Binding-site contacts:
Ligand atom C2 contacts residue ASN259 of chain 1.B at 3.0 Å.
Ligand atom C6 contacts residue TYR145 of chain 1.B at 3.5 Å (hydrophobic).
Ligand atom O5 contacts residue GLU217 of chain 1.B at 3.2 Å (salt-bridge).
Ligand atom O6 contacts residue ASP262 of chain 1.B at 2.8 Å.
Ligand atom C6 contacts residue ARG251 of chain 1.B at 3.2 Å.
Ligand atom O4 contacts residue TRP366 of chain 1.B at 3.5 Å.
Ligand atom O1 contacts residue ARG392 of chain 1.B at 2.8 Å (salt-bridge).
Ligand atom C3 contacts residue GLU217 of chain 1.B at 3.5 Å.
Ligand atom O2 contacts residue ASN259 of chain 1.B at 2.4 Å (h-bond).
Ligand atom C6 contacts residue ASP262 of chain 1.B at 3.2 Å.
Ligand atom O5 contacts residue ARG392 of chain 1.B at 3.2 Å (salt-bridge).
Ligand atom O1 contacts residue ASP338 of chain 1.B at 2.8 Å (salt-bridge).
Ligand atom O2 contacts residue HIS228 of chain 1.B at 3.6 Å (h-bond).
Ligand atom C6 contacts residue GLN175 of chain 1.B at 3.5 Å.
Ligand atom C4 contacts residue GLN175 of chain 1.B at 3.0 Å.
Ligand atom O2 contacts residue TRP366 of chain 1.B at 3.5 Å (h-bond).
Ligand atom O3 contacts residue HIS228 of chain 1.B at 2.9 Å (h-bond).
Ligand atom O4 contacts residue ASP173 of chain 1.B at 3.5 Å (salt-bridge).
Ligand atom C1 contacts residue GLN175 of chain 1.B at 3.2 Å.
Ligand atom C5 contacts residue ARG251 of chain 1.B at 3.5 Å.
Ligand atom C1 contacts residue ARG392 of chain 1.B at 3.5 Å.
Ligand atom O2 contacts residue GLN175 of chain 1.B at 2.5 Å (h-bond).
Ligand atom C3 contacts residue TRP366 of chain 1.B at 3.4 Å (hydrophobic).
Ligand atom O6 contacts residue ARG267 of chain 1.B at 3.2 Å (salt-bridge).
Ligand atom O5 contacts residue ARG267 of chain 1.B at 3.4 Å (salt-bridge).
Ligand atom O4 contacts residue TRP375 of chain 1.B at 3.5 Å.
Ligand atom O5 contacts residue ARG251 of chain 1.B at 2.8 Å (salt-bridge).
Ligand atom O3 contacts residue ARG251 of chain 1.B at 3.1 Å (salt-bridge).
Ligand atom O6 contacts residue ARG251 of chain 1.B at 2.5 Å (salt-bridge).
Ligand atom C1 contacts residue ASP338 of chain 1.B at 3.3 Å.
Ligand atom O4 contacts residue ASN259 of chain 1.B at 3.5 Å (h-bond).
Ligand atom O6 contacts residue TYR247 of chain 1.B at 3.1 Å (h-bond).
Ligand atom C2 contacts residue GLN175 of chain 1.B at 3.3 Å.
Ligand atom O6 contacts residue THR246 of chain 1.B at 3.6 Å.
Ligand atom O3 contacts residue GLU217 of chain 1.B at 3.4 Å (salt-bridge).
Ligand atom O6 contacts residue GLN175 of chain 1.B at 2.5 Å (h-bond).
Ligand atom C6 contacts residue ASP214 of chain 1.B at 3.4 Å.
Ligand atom O6 contacts residue GLU217 of chain 1.B at 3.3 Å (salt-bridge).
Ligand atom C6 contacts residue GLU212 of chain 1.B at 3.6 Å.
Ligand atom C6 contacts residue ARG267 of chain 1.B at 3.1 Å.

Sequence of chain 1.B:
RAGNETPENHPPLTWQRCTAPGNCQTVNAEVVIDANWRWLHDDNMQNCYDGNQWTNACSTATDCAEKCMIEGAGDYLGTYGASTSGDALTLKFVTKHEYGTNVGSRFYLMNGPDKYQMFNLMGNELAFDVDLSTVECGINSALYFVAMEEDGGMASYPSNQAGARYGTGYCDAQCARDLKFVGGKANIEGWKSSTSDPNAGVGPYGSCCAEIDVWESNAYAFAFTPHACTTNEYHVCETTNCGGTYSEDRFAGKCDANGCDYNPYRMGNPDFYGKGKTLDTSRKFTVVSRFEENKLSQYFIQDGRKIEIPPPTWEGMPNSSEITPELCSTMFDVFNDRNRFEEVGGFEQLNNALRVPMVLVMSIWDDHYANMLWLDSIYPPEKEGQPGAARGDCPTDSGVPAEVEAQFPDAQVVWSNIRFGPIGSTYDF

A small-molecule ligand and the protein it binds are described below.
Small molecule (SMILES): OC[C@H]1O[C@@H](O[C@H]2[C@H](O)[C@@H](O)[C@H](O[C@H]3[C@H](O)[C@@H](O)[C@H](O[C@H]4[C@H](O)[C@@H](O)[C@H](O)O[C@@H]4CO)O[C@@H]3CO)O[C@@H]2CO)[C@H](O)[C@@H](O)[C@@H]1O